Sequence of chain 1.F:
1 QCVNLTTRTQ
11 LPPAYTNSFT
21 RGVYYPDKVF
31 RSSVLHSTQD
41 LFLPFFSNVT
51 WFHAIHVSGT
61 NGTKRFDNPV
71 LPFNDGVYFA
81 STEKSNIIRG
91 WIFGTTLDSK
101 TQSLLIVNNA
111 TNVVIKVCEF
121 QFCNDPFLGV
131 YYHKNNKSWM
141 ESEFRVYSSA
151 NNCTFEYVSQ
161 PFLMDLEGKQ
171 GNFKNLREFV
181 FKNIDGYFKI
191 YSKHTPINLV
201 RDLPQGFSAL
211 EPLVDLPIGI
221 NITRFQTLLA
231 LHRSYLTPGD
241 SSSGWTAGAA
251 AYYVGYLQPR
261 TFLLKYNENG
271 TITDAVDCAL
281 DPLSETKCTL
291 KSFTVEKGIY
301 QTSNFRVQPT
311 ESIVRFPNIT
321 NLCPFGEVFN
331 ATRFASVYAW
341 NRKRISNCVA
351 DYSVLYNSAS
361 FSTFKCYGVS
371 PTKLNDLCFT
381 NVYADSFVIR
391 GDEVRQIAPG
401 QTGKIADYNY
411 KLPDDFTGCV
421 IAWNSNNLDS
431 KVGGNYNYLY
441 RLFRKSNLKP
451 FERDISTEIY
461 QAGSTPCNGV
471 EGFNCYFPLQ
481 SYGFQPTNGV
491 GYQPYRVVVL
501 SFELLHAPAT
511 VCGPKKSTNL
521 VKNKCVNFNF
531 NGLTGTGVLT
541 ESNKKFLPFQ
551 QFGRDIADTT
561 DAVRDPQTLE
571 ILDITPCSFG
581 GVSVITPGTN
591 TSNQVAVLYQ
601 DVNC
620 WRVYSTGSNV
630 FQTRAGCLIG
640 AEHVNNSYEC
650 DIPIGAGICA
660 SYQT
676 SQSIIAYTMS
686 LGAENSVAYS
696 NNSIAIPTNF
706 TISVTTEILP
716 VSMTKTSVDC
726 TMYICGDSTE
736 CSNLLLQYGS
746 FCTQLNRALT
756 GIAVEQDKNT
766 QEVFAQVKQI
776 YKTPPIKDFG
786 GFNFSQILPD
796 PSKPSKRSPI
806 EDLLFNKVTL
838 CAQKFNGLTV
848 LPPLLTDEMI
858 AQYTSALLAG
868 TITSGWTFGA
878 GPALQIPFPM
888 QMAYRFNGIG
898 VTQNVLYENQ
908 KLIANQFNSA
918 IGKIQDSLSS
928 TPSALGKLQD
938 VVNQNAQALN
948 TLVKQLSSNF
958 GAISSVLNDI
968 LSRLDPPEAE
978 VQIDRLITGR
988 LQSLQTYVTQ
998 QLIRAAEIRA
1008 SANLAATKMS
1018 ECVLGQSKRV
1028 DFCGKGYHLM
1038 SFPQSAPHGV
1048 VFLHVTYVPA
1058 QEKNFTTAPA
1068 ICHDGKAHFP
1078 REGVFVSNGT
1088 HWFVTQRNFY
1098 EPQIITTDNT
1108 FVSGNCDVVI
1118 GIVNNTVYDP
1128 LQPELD

Binding-site contacts:
Ligand atom C5 contacts residue ASN330 of chain 1.F at 3.7 Å.
Ligand atom O5 contacts residue ASN330 of chain 1.F at 2.4 Å (h-bond).
Ligand atom N2 contacts residue GLY326 of chain 1.F at 4.1 Å.
Ligand atom C1 contacts residue ASN330 of chain 1.F at 1.4 Å.
Ligand atom C7 contacts residue ASN330 of chain 1.F at 3.6 Å.
Ligand atom C4 contacts residue ASN330 of chain 1.F at 4.2 Å.
Ligand atom C3 contacts residue ASN330 of chain 1.F at 3.8 Å.
Ligand atom C2 contacts residue ASN330 of chain 1.F at 2.5 Å.
Ligand atom C7 contacts residue GLY326 of chain 1.F at 4.3 Å.
Ligand atom C8 contacts residue GLY326 of chain 1.F at 3.5 Å.
Ligand atom O7 contacts residue ASN330 of chain 1.F at 4.0 Å.
Ligand atom C8 contacts residue GLU327 of chain 1.F at 4.2 Å.
Ligand atom N2 contacts residue ASN330 of chain 1.F at 2.9 Å (h-bond).

A small-molecule ligand and the protein it binds are described below.
Small molecule (SMILES): CC(=O)N[C@@H]1[C@@H](O)[C@H](O)[C@@H](CO)O[C@H]1O